Sequence of chain 1.D:
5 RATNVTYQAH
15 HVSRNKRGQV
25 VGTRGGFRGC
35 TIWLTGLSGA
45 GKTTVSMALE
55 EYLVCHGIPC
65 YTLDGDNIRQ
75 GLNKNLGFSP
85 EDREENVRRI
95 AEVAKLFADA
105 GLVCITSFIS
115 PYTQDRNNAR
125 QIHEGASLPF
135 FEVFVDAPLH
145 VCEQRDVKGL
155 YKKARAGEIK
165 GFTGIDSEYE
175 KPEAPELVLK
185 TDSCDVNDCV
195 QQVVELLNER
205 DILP

Sequence of chain 1.C:
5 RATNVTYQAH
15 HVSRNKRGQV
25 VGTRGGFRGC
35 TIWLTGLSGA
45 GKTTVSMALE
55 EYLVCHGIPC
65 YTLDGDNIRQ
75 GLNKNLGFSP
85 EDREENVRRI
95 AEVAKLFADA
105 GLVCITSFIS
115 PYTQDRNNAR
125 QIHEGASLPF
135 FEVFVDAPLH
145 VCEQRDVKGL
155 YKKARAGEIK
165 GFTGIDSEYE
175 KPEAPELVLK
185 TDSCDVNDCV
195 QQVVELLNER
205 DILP

Binding-site contacts:
Ligand atom O1B contacts residue LYS46 of chain 1.D at 2.6 Å (salt-bridge).
Ligand atom O3A contacts residue GLY45 of chain 1.D at 3.1 Å (h-bond).
Ligand atom PA contacts residue THR48 of chain 1.D at 3.7 Å.
Ligand atom N7 contacts residue THR185 of chain 1.D at 3.6 Å.
Ligand atom SB contacts residue MG1 of chain 1.Q at 3.4 Å.
Ligand atom N6 contacts residue ASP189 of chain 1.D at 3.0 Å (salt-bridge).
Ligand atom N6 contacts residue THR185 of chain 1.D at 3.6 Å.
Ligand atom N1 contacts residue THR185 of chain 1.D at 3.4 Å.
Ligand atom C2 contacts residue GLY45 of chain 1.D at 3.6 Å.
Ligand atom O3B contacts residue GLY43 of chain 1.D at 2.7 Å (h-bond).
Ligand atom O2B contacts residue THR47 of chain 1.D at 2.9 Å (h-bond).
Ligand atom C5' contacts residue GLY43 of chain 1.D at 2.9 Å.
Ligand atom SB contacts residue GLY43 of chain 1.D at 3.5 Å (h-bond).
Ligand atom N6 contacts residue VAL190 of chain 1.D at 3.7 Å.
Ligand atom O1B contacts residue GLY43 of chain 1.D at 3.6 Å.
Ligand atom C3' contacts residue THR48 of chain 1.D at 3.7 Å.
Ligand atom O1B contacts residue GLY45 of chain 1.D at 3.0 Å (h-bond).
Ligand atom C6 contacts residue THR185 of chain 1.D at 3.5 Å.
Ligand atom O1A contacts residue THR47 of chain 1.D at 3.6 Å (h-bond).
Ligand atom O1B contacts residue LEU41 of chain 1.D at 3.5 Å (h-bond).
Ligand atom O3A contacts residue GLY43 of chain 1.D at 3.3 Å.
Ligand atom O5' contacts residue GLY43 of chain 1.D at 3.7 Å.
Ligand atom O2B contacts residue LYS46 of chain 1.D at 3.5 Å (salt-bridge).
Ligand atom N3 contacts residue GLY45 of chain 1.D at 3.6 Å.
Ligand atom O1A contacts residue GLY45 of chain 1.D at 3.3 Å.
Ligand atom O1A contacts residue THR48 of chain 1.D at 2.5 Å (h-bond).
Ligand atom N6 contacts residue CYS193 of chain 1.D at 3.4 Å (h-bond).
Ligand atom SB contacts residue GLY45 of chain 1.D at 3.7 Å.
Ligand atom O3B contacts residue MG1 of chain 1.Q at 3.5 Å.
Ligand atom C6 contacts residue CYS188 of chain 1.D at 3.6 Å (hydrophobic).
Ligand atom C2 contacts residue THR48 of chain 1.D at 3.6 Å.
Ligand atom O3B contacts residue LYS46 of chain 1.D at 3.5 Å (salt-bridge).
Ligand atom SB contacts residue LYS46 of chain 1.D at 3.4 Å (salt-bridge).
Ligand atom C5' contacts residue GLY45 of chain 1.D at 3.5 Å.
Ligand atom O2B contacts residue MG1 of chain 1.Q at 2.2 Å.
Ligand atom O4' contacts residue ARG149 of chain 1.D at 3.3 Å.
Ligand atom N3 contacts residue THR48 of chain 1.D at 3.5 Å (h-bond).
Ligand atom C2' contacts residue THR48 of chain 1.D at 3.6 Å.
Ligand atom N6 contacts residue CYS188 of chain 1.D at 2.4 Å (h-bond).
Ligand atom O1B contacts residue ALA44 of chain 1.D at 3.3 Å (h-bond).

This small molecule binds to this protein.
Small molecule (SMILES): Nc1ncnc2c1ncn2[C@@H]1O[C@H](CO[P](=O)(O)OS(=O)(=O)O)[C@@H](O)[C@H]1O